A protein and the small-molecule ligand that binds it are described below.
Small molecule (SMILES): OC[C@H]1O[C@@H](O)[C@H](O)[C@@H](O[C@@H]2O[C@H]3CO[C@@H]([C@@H]2O)[C@@H]3O)[C@H]1O

Sequence of chain 1.D:
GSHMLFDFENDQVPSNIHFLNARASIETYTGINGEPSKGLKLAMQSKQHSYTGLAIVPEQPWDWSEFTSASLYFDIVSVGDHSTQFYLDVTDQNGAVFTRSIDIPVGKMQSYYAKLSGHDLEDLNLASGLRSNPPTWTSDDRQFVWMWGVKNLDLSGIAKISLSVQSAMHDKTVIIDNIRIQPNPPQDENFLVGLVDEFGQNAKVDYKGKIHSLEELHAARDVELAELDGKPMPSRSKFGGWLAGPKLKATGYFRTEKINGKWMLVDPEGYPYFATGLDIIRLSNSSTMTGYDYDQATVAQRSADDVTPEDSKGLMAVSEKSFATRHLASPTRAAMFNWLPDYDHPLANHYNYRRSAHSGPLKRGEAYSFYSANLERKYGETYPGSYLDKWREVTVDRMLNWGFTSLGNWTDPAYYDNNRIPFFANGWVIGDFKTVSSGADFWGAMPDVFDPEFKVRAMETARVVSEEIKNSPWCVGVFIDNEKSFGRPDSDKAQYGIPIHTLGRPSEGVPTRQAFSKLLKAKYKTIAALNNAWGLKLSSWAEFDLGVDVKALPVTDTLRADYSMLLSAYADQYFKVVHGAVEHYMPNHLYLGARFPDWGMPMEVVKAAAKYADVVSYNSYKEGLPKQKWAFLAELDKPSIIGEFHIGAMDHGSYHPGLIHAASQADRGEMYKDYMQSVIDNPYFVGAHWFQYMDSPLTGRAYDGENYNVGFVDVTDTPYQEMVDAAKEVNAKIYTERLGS

Binding-site contacts:
Ligand atom C6 contacts residue TRP156 of chain 1.D at 4.1 Å (hydrophobic).
Ligand atom O6 contacts residue TRP156 of chain 1.D at 3.9 Å.
Ligand atom C3 contacts residue TRP607 of chain 1.D at 4.0 Å (hydrophobic).
Ligand atom CAD contacts residue TRP607 of chain 1.D at 3.9 Å (hydrophobic).
Ligand atom CAF contacts residue PHE450 of chain 1.D at 3.9 Å (hydrophobic).
Ligand atom O3 contacts residue TRP607 of chain 1.D at 3.2 Å (h-bond).
Ligand atom C4 contacts residue ARG496 of chain 1.D at 4.1 Å.
Ligand atom CAE contacts residue TRP607 of chain 1.D at 4.0 Å (hydrophobic).
Ligand atom C6 contacts residue PHE450 of chain 1.D at 3.8 Å (hydrophobic).
Ligand atom CAA contacts residue TRP607 of chain 1.D at 3.6 Å (hydrophobic).
Ligand atom C1 contacts residue ARG496 of chain 1.D at 3.5 Å.
Ligand atom OAI contacts residue GOL1 of chain 1.FA at 2.6 Å (h-bond).
Ligand atom CAB contacts residue TRP607 of chain 1.D at 3.8 Å (hydrophobic).
Ligand atom C2 contacts residue TRP607 of chain 1.D at 3.6 Å (hydrophobic).
Ligand atom OAG contacts residue TRP607 of chain 1.D at 3.0 Å (h-bond).
Ligand atom OAJ contacts residue PHE450 of chain 1.D at 4.1 Å.
Ligand atom O4 contacts residue ARG496 of chain 1.D at 2.8 Å (salt-bridge).
Ligand atom O5 contacts residue ARG496 of chain 1.D at 3.0 Å (salt-bridge).
Ligand atom OAH contacts residue GOL1 of chain 1.FA at 3.8 Å.
Ligand atom OAH contacts residue LEU667 of chain 1.D at 3.6 Å.
Ligand atom CAC contacts residue LEU667 of chain 1.D at 3.5 Å (hydrophobic).
Ligand atom O4 contacts residue PHE450 of chain 1.D at 3.8 Å.
Ligand atom CAB contacts residue LEU667 of chain 1.D at 3.8 Å (hydrophobic).
Ligand atom C1 contacts residue TRP156 of chain 1.D at 3.8 Å (hydrophobic).
Ligand atom C6 contacts residue ARG496 of chain 1.D at 4.1 Å.
Ligand atom OAH contacts residue GLU714 of chain 1.D at 4.0 Å.
Ligand atom C2 contacts residue ARG496 of chain 1.D at 3.9 Å.
Ligand atom O2 contacts residue TRP156 of chain 1.D at 3.7 Å.
Ligand atom O2 contacts residue TRP607 of chain 1.D at 4.0 Å.
Ligand atom C3 contacts residue TRP156 of chain 1.D at 4.0 Å (hydrophobic).
Ligand atom OAI contacts residue GLU491 of chain 1.D at 2.6 Å (salt-bridge).
Ligand atom OAI contacts residue TRP451 of chain 1.D at 3.5 Å.
Ligand atom O1 contacts residue ARG496 of chain 1.D at 3.3 Å (salt-bridge).
Ligand atom OAJ contacts residue TRP607 of chain 1.D at 3.1 Å (h-bond).
Ligand atom CAC contacts residue GOL1 of chain 1.FA at 3.9 Å.
Ligand atom C5 contacts residue TRP156 of chain 1.D at 3.8 Å (hydrophobic).
Ligand atom CAE contacts residue PHE450 of chain 1.D at 3.6 Å (hydrophobic).
Ligand atom CAD contacts residue GLU491 of chain 1.D at 3.3 Å.
Ligand atom CAD contacts residue GOL1 of chain 1.FA at 3.8 Å.
Ligand atom O4 contacts residue TRP607 of chain 1.D at 3.6 Å (h-bond).